The protein below binds the small molecule below.
Small molecule (SMILES): CC(=O)N[C@@H]1[C@@H](O)[C@H](O)[C@@H](CO)O[C@H]1O

Binding-site contacts:
Ligand atom C7 contacts residue ASN613 of chain 1.C at 4.0 Å.
Ligand atom C8 contacts residue GLN641 of chain 1.C at 3.7 Å.
Ligand atom O5 contacts residue ASN613 of chain 1.C at 2.4 Å (h-bond).
Ligand atom C3 contacts residue ASN613 of chain 1.C at 3.8 Å.
Ligand atom C4 contacts residue ASN613 of chain 1.C at 4.2 Å.
Ligand atom N2 contacts residue GLN641 of chain 1.C at 4.2 Å.
Ligand atom C1 contacts residue THR615 of chain 1.C at 4.3 Å.
Ligand atom C2 contacts residue ASN613 of chain 1.C at 2.4 Å.
Ligand atom C1 contacts residue ASN613 of chain 1.C at 1.4 Å.
Ligand atom N2 contacts residue ASN613 of chain 1.C at 2.8 Å (h-bond).
Ligand atom O5 contacts residue THR615 of chain 1.C at 4.2 Å.
Ligand atom C5 contacts residue ASN613 of chain 1.C at 3.7 Å.

Sequence of chain 1.C:
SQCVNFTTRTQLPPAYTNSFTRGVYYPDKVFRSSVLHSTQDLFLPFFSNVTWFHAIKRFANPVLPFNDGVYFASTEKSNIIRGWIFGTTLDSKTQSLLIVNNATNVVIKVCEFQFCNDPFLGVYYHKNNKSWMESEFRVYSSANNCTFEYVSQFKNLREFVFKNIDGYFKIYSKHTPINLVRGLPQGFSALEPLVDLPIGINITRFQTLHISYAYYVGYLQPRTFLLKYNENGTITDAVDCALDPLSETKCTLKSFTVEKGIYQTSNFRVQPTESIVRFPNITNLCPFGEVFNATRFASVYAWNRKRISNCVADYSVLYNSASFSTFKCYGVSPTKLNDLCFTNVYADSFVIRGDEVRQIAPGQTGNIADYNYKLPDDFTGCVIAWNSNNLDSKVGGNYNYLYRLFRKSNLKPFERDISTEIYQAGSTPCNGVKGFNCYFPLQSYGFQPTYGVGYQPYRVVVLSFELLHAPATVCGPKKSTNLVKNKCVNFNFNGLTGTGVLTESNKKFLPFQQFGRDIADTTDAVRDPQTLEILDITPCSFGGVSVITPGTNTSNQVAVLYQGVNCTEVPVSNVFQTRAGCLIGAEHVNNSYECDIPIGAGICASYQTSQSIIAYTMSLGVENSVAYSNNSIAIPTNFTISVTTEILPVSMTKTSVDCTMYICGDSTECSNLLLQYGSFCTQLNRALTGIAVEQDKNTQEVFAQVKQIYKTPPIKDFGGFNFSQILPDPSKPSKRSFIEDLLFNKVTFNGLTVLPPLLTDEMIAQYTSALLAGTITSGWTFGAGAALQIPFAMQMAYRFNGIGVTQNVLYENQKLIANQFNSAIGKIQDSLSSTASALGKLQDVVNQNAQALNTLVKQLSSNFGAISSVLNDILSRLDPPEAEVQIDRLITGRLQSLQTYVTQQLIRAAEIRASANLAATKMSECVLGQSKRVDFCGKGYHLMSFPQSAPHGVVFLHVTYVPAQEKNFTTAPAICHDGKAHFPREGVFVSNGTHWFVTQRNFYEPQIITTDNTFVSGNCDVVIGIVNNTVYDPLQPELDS